Sequence of chain 2.G:
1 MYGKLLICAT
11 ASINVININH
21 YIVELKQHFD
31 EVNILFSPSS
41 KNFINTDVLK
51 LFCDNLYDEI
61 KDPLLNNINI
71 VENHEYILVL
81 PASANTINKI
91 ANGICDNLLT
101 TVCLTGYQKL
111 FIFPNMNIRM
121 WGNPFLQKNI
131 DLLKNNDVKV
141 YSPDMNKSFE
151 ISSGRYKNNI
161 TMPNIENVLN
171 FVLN

Sequence of chain 3.C:
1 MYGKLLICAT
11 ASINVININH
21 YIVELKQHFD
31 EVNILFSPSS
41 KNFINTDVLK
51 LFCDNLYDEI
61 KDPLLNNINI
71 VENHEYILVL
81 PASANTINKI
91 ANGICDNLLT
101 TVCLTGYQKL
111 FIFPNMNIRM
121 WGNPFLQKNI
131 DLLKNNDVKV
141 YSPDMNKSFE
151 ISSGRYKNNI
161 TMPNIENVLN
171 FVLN

Binding-site contacts:
Ligand atom N contacts residue SER148 of chain 3.C at 3.6 Å.
Ligand atom OD1 contacts residue TYR156 of chain 3.C at 3.1 Å (h-bond).
Ligand atom O contacts residue PHE149 of chain 3.C at 3.5 Å (h-bond).
Ligand atom CB contacts residue ASN14 of chain 3.C at 3.5 Å.
Ligand atom O contacts residue PHE149 of chain 3.C at 3.1 Å (h-bond).
Ligand atom O contacts residue ASN66 of chain 2.G at 3.4 Å (h-bond).
Ligand atom CE1 contacts residue ASN19 of chain 3.A at 3.4 Å.
Ligand atom OG1 contacts residue ILE160 of chain 3.C at 3.5 Å (h-bond).
Ligand atom CZ contacts residue ASN19 of chain 3.A at 3.5 Å.
Ligand atom OXT contacts residue ASN117 of chain 3.C at 3.1 Å (h-bond).
Ligand atom CB contacts residue SER148 of chain 3.C at 3.4 Å.
Ligand atom OG1 contacts residue SER148 of chain 3.C at 2.8 Å (h-bond).
Ligand atom CA contacts residue ILE151 of chain 3.C at 3.6 Å (hydrophobic).
Ligand atom CB contacts residue ASN117 of chain 3.C at 3.4 Å.
Ligand atom CB contacts residue ILE68 of chain 2.G at 3.3 Å (hydrophobic).
Ligand atom C contacts residue SER152 of chain 3.C at 3.6 Å.
Ligand atom O contacts residue ASN14 of chain 3.C at 3.0 Å (h-bond).
Ligand atom O contacts residue SER148 of chain 3.C at 3.5 Å (h-bond).
Ligand atom N contacts residue ASN117 of chain 3.C at 2.8 Å (h-bond).
Ligand atom O contacts residue ILE151 of chain 3.C at 2.9 Å (h-bond).
Ligand atom CG2 contacts residue ASN117 of chain 3.C at 2.8 Å.
Ligand atom OG contacts residue THR161 of chain 3.C at 3.4 Å.
Ligand atom CE1 contacts residue ASN17 of chain 3.C at 3.6 Å.
Ligand atom SG contacts residue FMN1 of chain 3.K at 3.4 Å.
Ligand atom N contacts residue PHE149 of chain 3.C at 3.1 Å (h-bond).
Ligand atom C contacts residue SER148 of chain 3.C at 3.4 Å.
Ligand atom O contacts residue GLU150 of chain 3.C at 3.3 Å.
Ligand atom O contacts residue ILE151 of chain 3.C at 3.3 Å.
Ligand atom CB contacts residue ASN66 of chain 2.G at 3.6 Å.
Ligand atom CA contacts residue ASN14 of chain 3.C at 3.6 Å.
Ligand atom CA contacts residue ASN117 of chain 3.C at 3.4 Å.
Ligand atom O contacts residue SER152 of chain 3.C at 2.6 Å.
Ligand atom OH contacts residue ASN19 of chain 3.A at 2.8 Å (h-bond).
Ligand atom CB contacts residue MET162 of chain 3.C at 3.5 Å (hydrophobic).
Ligand atom O contacts residue SER148 of chain 3.C at 3.6 Å.
Ligand atom CG2 contacts residue ASN159 of chain 3.C at 3.5 Å.
Ligand atom CA contacts residue PHE149 of chain 3.C at 3.5 Å (hydrophobic).
Ligand atom CB contacts residue ILE13 of chain 3.C at 3.7 Å (hydrophobic).
Ligand atom OG contacts residue MET162 of chain 3.C at 2.8 Å (h-bond).
Ligand atom N contacts residue ASN14 of chain 3.C at 2.8 Å (h-bond).

This small molecule binds to this protein.
Small molecule (SMILES): C[C@@H](O)[C@H](NC(=O)[C@H](Cc1ccc(O)cc1)NC(=O)[C@H](CO)NC(=O)[C@@H](N)CC(=O)O)C(=O)N[C@@H](CS)C(=O)O

Sequence of chain 3.A:
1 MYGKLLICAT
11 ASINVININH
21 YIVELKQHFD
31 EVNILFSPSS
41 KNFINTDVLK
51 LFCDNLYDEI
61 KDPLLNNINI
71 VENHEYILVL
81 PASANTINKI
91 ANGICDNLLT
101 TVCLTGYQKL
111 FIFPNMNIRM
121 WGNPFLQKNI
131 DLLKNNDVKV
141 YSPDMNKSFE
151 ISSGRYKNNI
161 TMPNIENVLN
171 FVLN